The small molecule below binds the protein below.
Small molecule (SMILES): O=C(CCc1ccccc1)Nc1ccc(O)cc1

Binding-site contacts:
Ligand atom C5 contacts residue LEU121 of chain 1.B at 4.3 Å (hydrophobic).
Ligand atom C2 contacts residue LEU121 of chain 1.B at 4.3 Å (hydrophobic).
Ligand atom C9 contacts residue LEU122 of chain 1.A at 3.9 Å (hydrophobic).
Ligand atom C6 contacts residue ALA125 of chain 1.A at 4.4 Å (hydrophobic).
Ligand atom C6 contacts residue VAL81 of chain 1.B at 4.2 Å (hydrophobic).
Ligand atom C1 contacts residue VAL81 of chain 1.B at 3.9 Å (hydrophobic).
Ligand atom C15 contacts residue ARG100 of chain 1.A at 4.2 Å.
Ligand atom C6 contacts residue GLY124 of chain 1.A at 3.7 Å.
Ligand atom C14 contacts residue ARG100 of chain 1.A at 4.4 Å.
Ligand atom C13 contacts residue ARG100 of chain 1.A at 4.2 Å.
Ligand atom C15 contacts residue THR122 of chain 1.B at 3.5 Å.
Ligand atom C2 contacts residue VAL81 of chain 1.B at 4.1 Å (hydrophobic).
Ligand atom C3 contacts residue LEU121 of chain 1.B at 4.2 Å (hydrophobic).
Ligand atom O1 contacts residue ARG100 of chain 1.A at 3.0 Å (salt-bridge).
Ligand atom C12 contacts residue ARG100 of chain 1.A at 3.6 Å.
Ligand atom C9 contacts residue LEU121 of chain 1.B at 3.6 Å (hydrophobic).
Ligand atom C8 contacts residue LEU121 of chain 1.B at 3.6 Å (hydrophobic).
Ligand atom C14 contacts residue GLY123 of chain 1.B at 4.0 Å.
Ligand atom N1 contacts residue LEU122 of chain 1.A at 4.1 Å.
Ligand atom C7 contacts residue LEU122 of chain 1.A at 4.1 Å (hydrophobic).
Ligand atom C1 contacts residue ALA125 of chain 1.A at 4.3 Å (hydrophobic).
Ligand atom N1 contacts residue ARG100 of chain 1.A at 4.5 Å.
Ligand atom C8 contacts residue LEU122 of chain 1.A at 3.7 Å (hydrophobic).
Ligand atom O1 contacts residue LEU122 of chain 1.A at 4.3 Å.
Ligand atom C15 contacts residue GLY123 of chain 1.B at 4.1 Å.
Ligand atom C10 contacts residue LEU121 of chain 1.B at 3.4 Å (hydrophobic).
Ligand atom C4 contacts residue LEU121 of chain 1.B at 4.1 Å (hydrophobic).
Ligand atom C6 contacts residue LEU121 of chain 1.B at 4.4 Å (hydrophobic).
Ligand atom C5 contacts residue LEU121 of chain 1.A at 4.3 Å (hydrophobic).
Ligand atom C1 contacts residue LEU121 of chain 1.B at 4.4 Å (hydrophobic).
Ligand atom C10 contacts residue ARG100 of chain 1.A at 4.0 Å.
Ligand atom C14 contacts residue THR122 of chain 1.B at 3.6 Å.
Ligand atom C11 contacts residue ARG100 of chain 1.A at 3.4 Å.
Ligand atom C15 contacts residue LEU121 of chain 1.B at 3.3 Å (hydrophobic).
Ligand atom C9 contacts residue ARG100 of chain 1.A at 4.1 Å.
Ligand atom N1 contacts residue LEU121 of chain 1.B at 2.7 Å (h-bond).
Ligand atom C1 contacts residue GLY124 of chain 1.A at 4.5 Å.

Sequence of chain 1.A:
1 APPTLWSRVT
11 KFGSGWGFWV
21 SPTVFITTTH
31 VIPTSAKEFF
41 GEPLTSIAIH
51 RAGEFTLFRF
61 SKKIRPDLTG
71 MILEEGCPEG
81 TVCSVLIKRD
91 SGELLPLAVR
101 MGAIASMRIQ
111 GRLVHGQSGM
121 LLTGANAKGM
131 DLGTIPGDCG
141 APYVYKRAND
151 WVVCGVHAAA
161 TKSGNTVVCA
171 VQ

Sequence of chain 1.B:
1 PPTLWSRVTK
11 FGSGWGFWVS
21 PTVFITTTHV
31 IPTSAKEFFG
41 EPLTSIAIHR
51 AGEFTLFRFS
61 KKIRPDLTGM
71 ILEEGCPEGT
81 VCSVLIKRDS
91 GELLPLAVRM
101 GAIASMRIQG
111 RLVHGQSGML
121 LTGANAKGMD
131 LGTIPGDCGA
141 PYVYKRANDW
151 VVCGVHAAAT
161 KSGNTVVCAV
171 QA